Binding-site contacts:
Ligand atom CB contacts residue ASP99 of chain 1.B at 3.8 Å.
Ligand atom CH2 contacts residue ARG84 of chain 1.B at 3.4 Å.
Ligand atom CE2 contacts residue LYS82 of chain 1.B at 3.6 Å.
Ligand atom CG contacts residue TRP108 of chain 1.B at 3.8 Å (hydrophobic).
Ligand atom CD1 contacts residue LEU92 of chain 1.B at 3.3 Å (hydrophobic).
Ligand atom N contacts residue GLY91 of chain 1.B at 3.3 Å (h-bond).
Ligand atom CB contacts residue GLN93 of chain 1.B at 3.6 Å.
Ligand atom NE1 contacts residue LYS82 of chain 1.B at 3.6 Å.
Ligand atom CA contacts residue SER94 of chain 1.B at 3.6 Å.
Ligand atom CZ2 contacts residue LYS82 of chain 1.B at 3.7 Å.
Ligand atom CZ3 contacts residue ARG84 of chain 1.B at 3.4 Å.
Ligand atom CD1 contacts residue GLY91 of chain 1.B at 3.3 Å.
Ligand atom O contacts residue GLU104 of chain 1.B at 3.5 Å (salt-bridge).
Ligand atom CZ2 contacts residue ARG84 of chain 1.B at 3.6 Å.
Ligand atom C contacts residue LEU92 of chain 1.B at 3.6 Å (hydrophobic).
Ligand atom N contacts residue GLN93 of chain 1.B at 2.9 Å (h-bond).
Ligand atom N contacts residue GLU104 of chain 1.B at 3.0 Å (salt-bridge).
Ligand atom CE3 contacts residue LYS82 of chain 1.B at 3.7 Å.
Ligand atom NE1 contacts residue GLY91 of chain 1.B at 3.5 Å.
Ligand atom OXT contacts residue ARG84 of chain 1.B at 3.6 Å (salt-bridge).
Ligand atom CB contacts residue TRP95 of chain 1.B at 3.7 Å (hydrophobic).
Ligand atom O contacts residue GLN93 of chain 1.B at 2.9 Å (h-bond).
Ligand atom NE1 contacts residue LEU92 of chain 1.B at 3.4 Å (h-bond).
Ligand atom CA contacts residue GLY91 of chain 1.B at 3.2 Å.
Ligand atom N contacts residue LEU92 of chain 1.B at 3.7 Å.
Ligand atom CB contacts residue GLU104 of chain 1.B at 3.8 Å.
Ligand atom CA contacts residue ASP99 of chain 1.B at 3.6 Å.
Ligand atom CE3 contacts residue ARG84 of chain 1.B at 3.6 Å.
Ligand atom CA contacts residue GLN93 of chain 1.B at 3.4 Å.
Ligand atom CG2 contacts residue GLN93 of chain 1.B at 3.8 Å.
Ligand atom O contacts residue TRP108 of chain 1.B at 3.1 Å (h-bond).
Ligand atom CB contacts residue GLN93 of chain 1.B at 3.5 Å.
Ligand atom NE1 contacts residue VAL83 of chain 1.B at 3.1 Å (h-bond).
Ligand atom N contacts residue ASP99 of chain 1.B at 2.7 Å (salt-bridge).
Ligand atom C contacts residue GLN93 of chain 1.B at 3.6 Å.
Ligand atom O contacts residue LEU92 of chain 1.B at 3.3 Å.
Ligand atom CZ2 contacts residue THR77 of chain 1.B at 3.8 Å.
Ligand atom CD contacts residue TRP108 of chain 1.B at 3.5 Å (hydrophobic).
Ligand atom CA contacts residue GLU104 of chain 1.B at 3.8 Å.
Ligand atom C contacts residue GLY91 of chain 1.B at 3.7 Å.

Sequence of chain 1.B:
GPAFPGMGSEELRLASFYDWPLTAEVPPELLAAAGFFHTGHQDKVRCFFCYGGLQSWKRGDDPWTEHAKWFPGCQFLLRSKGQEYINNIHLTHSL

This protein binds this small molecule.
Small molecule (SMILES): CC(C)[C@H](NC(=O)[C@H](C)N)C(=O)N1CCC[C@H]1C(=O)N[C@@H](CC1=c2ccccc2=NC1)C(=O)O